The protein below binds the small molecule below.
Small molecule (SMILES): CC(=O)N[C@H]1[C@H](O[C@H]2[C@H](O)[C@@H](NC(C)=O)CO[C@@H]2CO)O[C@H](CO)[C@@H](O[C@@H]2O[C@H](CO[C@H]3O[C@H](CO)[C@@H](O)[C@H](O)[C@@H]3O)[C@@H](O)[C@H](O[C@H]3O[C@H](CO)[C@@H](O)[C@H](O)[C@@H]3O[C@H]3O[C@H](CO)[C@@H](O)[C@H](O)[C@@H]3O)[C@@H]2O)[C@@H]1O

Sequence of chain 1.C:
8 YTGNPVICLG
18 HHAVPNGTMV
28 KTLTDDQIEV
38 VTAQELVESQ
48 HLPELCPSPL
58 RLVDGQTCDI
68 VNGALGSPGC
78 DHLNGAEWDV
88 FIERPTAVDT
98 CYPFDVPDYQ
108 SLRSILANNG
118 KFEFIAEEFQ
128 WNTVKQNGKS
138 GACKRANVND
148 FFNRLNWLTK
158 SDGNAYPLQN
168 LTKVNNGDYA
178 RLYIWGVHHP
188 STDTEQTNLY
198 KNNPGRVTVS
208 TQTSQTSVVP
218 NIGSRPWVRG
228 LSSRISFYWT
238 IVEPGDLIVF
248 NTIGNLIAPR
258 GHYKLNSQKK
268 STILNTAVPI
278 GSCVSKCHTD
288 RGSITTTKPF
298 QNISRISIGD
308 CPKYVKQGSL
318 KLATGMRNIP

Binding-site contacts:
Ligand atom O7 contacts residue PRO223 of chain 1.C at 3.6 Å.
Ligand atom C7 contacts residue TRP224 of chain 1.C at 3.9 Å (hydrophobic).
Ligand atom C4 contacts residue TRP224 of chain 1.C at 3.8 Å (hydrophobic).
Ligand atom C8 contacts residue LEU244 of chain 1.E at 3.4 Å (hydrophobic).
Ligand atom C7 contacts residue ASN167 of chain 1.E at 3.5 Å.
Ligand atom C3 contacts residue TRP224 of chain 1.C at 4.0 Å (hydrophobic).
Ligand atom O3 contacts residue TRP224 of chain 1.C at 3.7 Å.
Ligand atom C1 contacts residue ASN167 of chain 1.E at 1.4 Å.
Ligand atom C8 contacts residue THR169 of chain 1.E at 4.2 Å.
Ligand atom C6 contacts residue TRP224 of chain 1.C at 3.5 Å (hydrophobic).
Ligand atom O7 contacts residue TRP224 of chain 1.C at 2.7 Å (h-bond).
Ligand atom C1 contacts residue SER221 of chain 1.C at 4.0 Å.
Ligand atom C4 contacts residue TRP224 of chain 1.C at 4.0 Å (hydrophobic).
Ligand atom C2 contacts residue TRP224 of chain 1.C at 3.8 Å (hydrophobic).
Ligand atom O5 contacts residue ASN167 of chain 1.E at 2.4 Å (h-bond).
Ligand atom C3 contacts residue ASN167 of chain 1.E at 3.8 Å.
Ligand atom C5 contacts residue TRP224 of chain 1.C at 3.4 Å (hydrophobic).
Ligand atom N2 contacts residue TRP224 of chain 1.C at 4.3 Å.
Ligand atom N2 contacts residue ASN167 of chain 1.E at 2.9 Å (h-bond).
Ligand atom C2 contacts residue ASN167 of chain 1.E at 2.5 Å.
Ligand atom O4 contacts residue TRP224 of chain 1.C at 3.6 Å.
Ligand atom C4 contacts residue ASN167 of chain 1.E at 4.2 Å.
Ligand atom O7 contacts residue ASN167 of chain 1.E at 3.7 Å.
Ligand atom C5 contacts residue ASN167 of chain 1.E at 3.6 Å.
Ligand atom C2 contacts residue SER221 of chain 1.C at 4.3 Å.
Ligand atom O5 contacts residue THR169 of chain 1.E at 4.0 Å.
Ligand atom C1 contacts residue TRP224 of chain 1.C at 3.8 Å (hydrophobic).
Ligand atom C6 contacts residue THR169 of chain 1.E at 3.0 Å.
Ligand atom C3 contacts residue TRP224 of chain 1.C at 4.2 Å (hydrophobic).
Ligand atom O6 contacts residue THR169 of chain 1.E at 3.3 Å (h-bond).
Ligand atom N2 contacts residue SER221 of chain 1.C at 3.7 Å.
Ligand atom C5 contacts residue THR169 of chain 1.E at 4.1 Å.
Ligand atom O5 contacts residue TRP224 of chain 1.C at 4.0 Å.

Sequence of chain 1.E:
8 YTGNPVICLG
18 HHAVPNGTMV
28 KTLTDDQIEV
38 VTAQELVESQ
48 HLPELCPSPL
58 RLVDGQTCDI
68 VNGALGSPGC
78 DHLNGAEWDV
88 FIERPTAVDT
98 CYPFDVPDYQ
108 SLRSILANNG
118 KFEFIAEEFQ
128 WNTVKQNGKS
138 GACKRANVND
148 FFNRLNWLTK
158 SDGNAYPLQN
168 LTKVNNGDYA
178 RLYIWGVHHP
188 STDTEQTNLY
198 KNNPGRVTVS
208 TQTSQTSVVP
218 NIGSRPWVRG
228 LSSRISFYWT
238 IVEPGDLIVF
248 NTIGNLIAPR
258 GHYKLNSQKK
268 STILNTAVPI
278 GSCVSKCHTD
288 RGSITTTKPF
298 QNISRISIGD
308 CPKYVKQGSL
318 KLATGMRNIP